Sequence of chain 1.A:
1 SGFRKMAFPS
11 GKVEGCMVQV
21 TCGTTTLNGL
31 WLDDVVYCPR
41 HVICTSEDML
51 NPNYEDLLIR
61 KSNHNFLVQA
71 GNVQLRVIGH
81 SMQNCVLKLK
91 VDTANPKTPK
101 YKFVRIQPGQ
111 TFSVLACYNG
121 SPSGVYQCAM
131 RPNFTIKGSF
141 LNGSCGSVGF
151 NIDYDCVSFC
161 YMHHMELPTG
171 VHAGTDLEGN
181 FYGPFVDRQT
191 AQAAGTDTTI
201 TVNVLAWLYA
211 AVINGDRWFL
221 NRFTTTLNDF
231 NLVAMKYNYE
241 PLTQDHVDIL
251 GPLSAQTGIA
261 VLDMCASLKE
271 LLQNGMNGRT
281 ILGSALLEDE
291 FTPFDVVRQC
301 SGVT

Sequence of chain 2.A:
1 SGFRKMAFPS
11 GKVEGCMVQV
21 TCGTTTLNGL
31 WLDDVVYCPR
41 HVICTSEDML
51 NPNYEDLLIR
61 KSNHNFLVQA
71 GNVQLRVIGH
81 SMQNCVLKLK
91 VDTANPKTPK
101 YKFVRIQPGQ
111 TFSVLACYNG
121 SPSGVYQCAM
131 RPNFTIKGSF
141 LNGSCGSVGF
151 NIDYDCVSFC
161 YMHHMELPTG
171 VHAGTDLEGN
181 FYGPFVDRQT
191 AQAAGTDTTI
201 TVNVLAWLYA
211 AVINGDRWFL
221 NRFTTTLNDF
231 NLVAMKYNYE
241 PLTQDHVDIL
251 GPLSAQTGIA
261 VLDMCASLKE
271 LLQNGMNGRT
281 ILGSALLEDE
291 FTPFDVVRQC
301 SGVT

A protein and the small-molecule ligand that binds it are described below.
Small molecule (SMILES): O=C(Cc1cccc(Cl)c1)Nc1cccc2[nH]ncc12

Binding-site contacts:
Ligand atom N contacts residue ASN142 of chain 1.A at 3.7 Å.
Ligand atom C8 contacts residue ASN142 of chain 1.A at 3.9 Å.
Ligand atom C10 contacts residue ASN142 of chain 1.A at 3.5 Å.
Ligand atom C2 contacts residue GLN189 of chain 1.A at 3.6 Å.
Ligand atom C14 contacts residue HIS41 of chain 1.A at 3.5 Å.
Ligand atom C11 contacts residue LEU141 of chain 1.A at 3.6 Å (hydrophobic).
Ligand atom N2 contacts residue PHE140 of chain 1.A at 3.5 Å.
Ligand atom N2 contacts residue HIS163 of chain 1.A at 2.8 Å (h-bond).
Ligand atom C14 contacts residue HIS164 of chain 1.A at 3.3 Å.
Ligand atom C7 contacts residue ASN142 of chain 1.A at 3.9 Å.
Ligand atom C contacts residue MET165 of chain 1.A at 3.8 Å (hydrophobic).
Ligand atom N1 contacts residue PHE140 of chain 1.A at 2.8 Å (h-bond).
Ligand atom C contacts residue MET49 of chain 1.A at 3.5 Å (hydrophobic).
Ligand atom C11 contacts residue GLU166 of chain 1.A at 3.6 Å.
Ligand atom O contacts residue GLU166 of chain 1.A at 3.0 Å (salt-bridge).
Ligand atom C12 contacts residue HIS163 of chain 1.A at 3.5 Å.
Ligand atom C9 contacts residue ASN142 of chain 1.A at 3.6 Å.
Ligand atom C1 contacts residue MET49 of chain 1.A at 3.4 Å (hydrophobic).
Ligand atom N1 contacts residue GLU166 of chain 1.A at 3.1 Å (salt-bridge).
Ligand atom CL contacts residue ASP187 of chain 1.A at 3.1 Å.
Ligand atom N2 contacts residue SER144 of chain 1.A at 3.7 Å.
Ligand atom CL contacts residue HIS41 of chain 1.A at 3.4 Å.
Ligand atom C2 contacts residue ARG188 of chain 1.A at 3.9 Å.
Ligand atom C13 contacts residue GLU166 of chain 1.A at 3.8 Å.
Ligand atom CL contacts residue HIS164 of chain 1.A at 3.8 Å.
Ligand atom N2 contacts residue GLU166 of chain 1.A at 3.6 Å.
Ligand atom C3 contacts residue GLN189 of chain 1.A at 3.6 Å.
Ligand atom C contacts residue HIS164 of chain 1.A at 3.9 Å.
Ligand atom C12 contacts residue GLU166 of chain 1.A at 3.7 Å.
Ligand atom C2 contacts residue MET49 of chain 1.A at 3.8 Å (hydrophobic).
Ligand atom C10 contacts residue PHE140 of chain 1.A at 3.8 Å (hydrophobic).
Ligand atom C10 contacts residue GLU166 of chain 1.A at 3.6 Å.
Ligand atom C10 contacts residue LEU141 of chain 1.A at 3.6 Å (hydrophobic).
Ligand atom C14 contacts residue MET49 of chain 1.A at 4.0 Å (hydrophobic).
Ligand atom O contacts residue MET165 of chain 1.A at 3.5 Å.
Ligand atom C1 contacts residue MET165 of chain 1.A at 3.4 Å (hydrophobic).
Ligand atom C11 contacts residue ASN142 of chain 1.A at 3.8 Å.
Ligand atom C11 contacts residue PHE140 of chain 1.A at 3.6 Å (hydrophobic).
Ligand atom N1 contacts residue LEU141 of chain 1.A at 3.8 Å.
Ligand atom C1 contacts residue ARG188 of chain 1.A at 3.7 Å.